Sequence of chain 1.B:
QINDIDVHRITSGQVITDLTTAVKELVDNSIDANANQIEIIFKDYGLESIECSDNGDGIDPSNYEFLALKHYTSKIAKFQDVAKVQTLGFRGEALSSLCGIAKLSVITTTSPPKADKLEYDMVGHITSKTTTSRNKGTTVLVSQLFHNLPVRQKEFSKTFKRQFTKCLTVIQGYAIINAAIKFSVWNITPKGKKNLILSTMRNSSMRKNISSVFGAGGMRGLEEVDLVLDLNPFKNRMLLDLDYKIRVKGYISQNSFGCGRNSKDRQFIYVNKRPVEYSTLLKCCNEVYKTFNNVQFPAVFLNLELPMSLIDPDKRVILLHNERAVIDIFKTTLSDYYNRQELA

Binding-site contacts:
Ligand atom C2 contacts residue GLY65 of chain 1.B at 3.7 Å.
Ligand atom PA contacts residue MG1 of chain 1.F at 2.9 Å.
Ligand atom N3B contacts residue GLY99 of chain 1.B at 3.6 Å.
Ligand atom O3A contacts residue MG1 of chain 1.F at 2.9 Å.
Ligand atom O3A contacts residue ARG98 of chain 1.B at 3.6 Å (salt-bridge).
Ligand atom N1 contacts residue ALA40 of chain 1.B at 3.6 Å.
Ligand atom C8 contacts residue LEU102 of chain 1.B at 3.9 Å (hydrophobic).
Ligand atom PA contacts residue ASN36 of chain 1.B at 3.8 Å.
Ligand atom O2A contacts residue ARG98 of chain 1.B at 3.7 Å.
Ligand atom O1B contacts residue ARG98 of chain 1.B at 3.3 Å.
Ligand atom O2A contacts residue LEU102 of chain 1.B at 2.9 Å (h-bond).
Ligand atom C2 contacts residue ILE66 of chain 1.B at 3.7 Å (hydrophobic).
Ligand atom PG contacts residue MG1 of chain 1.F at 2.8 Å.
Ligand atom O1B contacts residue GLY99 of chain 1.B at 3.8 Å.
Ligand atom C5 contacts residue ASN36 of chain 1.B at 3.8 Å.
Ligand atom O5' contacts residue ASN36 of chain 1.B at 3.6 Å.
Ligand atom O3' contacts residue ARG98 of chain 1.B at 2.6 Å (salt-bridge).
Ligand atom PB contacts residue MG1 of chain 1.F at 2.7 Å.
Ligand atom O1A contacts residue ASN36 of chain 1.B at 2.8 Å (h-bond).
Ligand atom O2A contacts residue ALA101 of chain 1.B at 3.3 Å (h-bond).
Ligand atom O2B contacts residue ASN36 of chain 1.B at 2.9 Å (h-bond).
Ligand atom O2B contacts residue MG1 of chain 1.F at 2.0 Å.
Ligand atom N1 contacts residue THR145 of chain 1.B at 3.5 Å (h-bond).
Ligand atom C4' contacts residue LEU74 of chain 1.B at 3.6 Å (hydrophobic).
Ligand atom C8 contacts residue ASN36 of chain 1.B at 3.5 Å.
Ligand atom O4' contacts residue LEU74 of chain 1.B at 3.1 Å.
Ligand atom O2' contacts residue ARG98 of chain 1.B at 2.8 Å (salt-bridge).
Ligand atom O3A contacts residue GLY99 of chain 1.B at 3.4 Å.
Ligand atom N3 contacts residue ILE66 of chain 1.B at 3.4 Å.
Ligand atom O1A contacts residue ALA101 of chain 1.B at 3.5 Å.
Ligand atom N7 contacts residue ASN36 of chain 1.B at 3.3 Å.
Ligand atom C3' contacts residue ARG98 of chain 1.B at 3.8 Å.
Ligand atom O2G contacts residue MG1 of chain 1.F at 3.3 Å.
Ligand atom O1A contacts residue MG1 of chain 1.F at 1.9 Å.
Ligand atom O1G contacts residue MG1 of chain 1.F at 1.8 Å.
Ligand atom N3B contacts residue MG1 of chain 1.F at 3.1 Å.
Ligand atom O5' contacts residue LEU102 of chain 1.B at 3.8 Å.
Ligand atom O5' contacts residue MG1 of chain 1.F at 3.8 Å.
Ligand atom C1' contacts residue LEU74 of chain 1.B at 3.5 Å (hydrophobic).
Ligand atom N6 contacts residue ASP61 of chain 1.B at 3.1 Å (salt-bridge).

The small molecule below binds the protein below.
Small molecule (SMILES): Nc1ncnc2c1ncn2[C@@H]1O[C@H](CO[P](=O)(O)O[P](=O)(O)NP(=O)(O)O)[C@@H](O)[C@H]1O